Binding-site contacts:
Ligand atom CG2 contacts residue HIS142 of chain 1.A at 4.1 Å.
Ligand atom CA contacts residue ALA113 of chain 1.A at 4.2 Å (hydrophobic).
Ligand atom C contacts residue ARG203 of chain 1.A at 3.9 Å.
Ligand atom CG1 contacts residue VAL139 of chain 1.A at 4.5 Å (hydrophobic).
Ligand atom CG1 contacts residue LEU133 of chain 1.A at 4.0 Å (hydrophobic).
Ligand atom C contacts residue LYS1 of chain 1.C at 1.3 Å.
Ligand atom CB contacts residue VAL139 of chain 1.A at 4.2 Å (hydrophobic).
Ligand atom CB contacts residue ASN112 of chain 1.A at 4.4 Å.
Ligand atom CG1 contacts residue LYS1 of chain 1.C at 3.4 Å.
Ligand atom CG2 contacts residue GLU143 of chain 1.A at 4.2 Å.
Ligand atom CG1 contacts residue ASN112 of chain 1.A at 3.8 Å.
Ligand atom CB contacts residue LYS1 of chain 1.C at 3.5 Å.
Ligand atom CG1 contacts residue GLU143 of chain 1.A at 4.4 Å.
Ligand atom CG2 contacts residue ILE188 of chain 1.A at 4.3 Å (hydrophobic).
Ligand atom CG2 contacts residue LYS1 of chain 1.C at 4.4 Å.
Ligand atom CA contacts residue HIS142 of chain 1.A at 4.1 Å.
Ligand atom C contacts residue ASN112 of chain 1.A at 4.0 Å.
Ligand atom CA contacts residue GLU143 of chain 1.A at 3.3 Å.
Ligand atom CG2 contacts residue LEU202 of chain 1.A at 4.4 Å (hydrophobic).
Ligand atom N contacts residue ALA113 of chain 1.A at 2.8 Å (h-bond).
Ligand atom N contacts residue ASN112 of chain 1.A at 3.1 Å (h-bond).
Ligand atom O contacts residue LYS1 of chain 1.C at 2.2 Å (salt-bridge).
Ligand atom CA contacts residue ASN112 of chain 1.A at 3.9 Å.
Ligand atom N contacts residue LYS1 of chain 1.C at 2.9 Å (salt-bridge).
Ligand atom O contacts residue HIS142 of chain 1.A at 4.3 Å.
Ligand atom CG1 contacts residue LEU202 of chain 1.A at 3.6 Å (hydrophobic).
Ligand atom CB contacts residue GLU143 of chain 1.A at 3.4 Å.
Ligand atom O contacts residue ARG203 of chain 1.A at 2.8 Å (salt-bridge).
Ligand atom CG2 contacts residue ARG203 of chain 1.A at 3.8 Å.
Ligand atom O contacts residue GLU166 of chain 1.A at 4.2 Å.
Ligand atom O contacts residue HIS231 of chain 1.A at 3.6 Å.
Ligand atom N contacts residue GLU143 of chain 1.A at 2.7 Å (salt-bridge).
Ligand atom CA contacts residue LYS1 of chain 1.C at 2.5 Å.
Ligand atom C contacts residue HIS231 of chain 1.A at 3.9 Å.
Ligand atom CG2 contacts residue VAL139 of chain 1.A at 4.2 Å (hydrophobic).

This small molecule binds to this protein.
Small molecule (SMILES): CC(C)[C@H](N)C(=O)O

Sequence of chain 1.A:
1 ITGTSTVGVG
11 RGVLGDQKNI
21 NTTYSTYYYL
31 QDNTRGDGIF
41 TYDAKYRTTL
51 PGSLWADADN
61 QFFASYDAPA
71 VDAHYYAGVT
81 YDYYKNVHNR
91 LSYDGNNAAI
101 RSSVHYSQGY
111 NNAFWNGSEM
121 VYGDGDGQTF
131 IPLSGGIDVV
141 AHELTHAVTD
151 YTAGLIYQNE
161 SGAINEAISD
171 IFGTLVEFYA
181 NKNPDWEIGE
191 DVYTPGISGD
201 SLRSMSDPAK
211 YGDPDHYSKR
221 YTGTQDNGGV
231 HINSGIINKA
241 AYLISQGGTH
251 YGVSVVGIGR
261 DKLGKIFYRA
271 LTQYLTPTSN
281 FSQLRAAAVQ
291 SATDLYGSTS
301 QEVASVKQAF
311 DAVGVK